Sequence of chain 12.A:
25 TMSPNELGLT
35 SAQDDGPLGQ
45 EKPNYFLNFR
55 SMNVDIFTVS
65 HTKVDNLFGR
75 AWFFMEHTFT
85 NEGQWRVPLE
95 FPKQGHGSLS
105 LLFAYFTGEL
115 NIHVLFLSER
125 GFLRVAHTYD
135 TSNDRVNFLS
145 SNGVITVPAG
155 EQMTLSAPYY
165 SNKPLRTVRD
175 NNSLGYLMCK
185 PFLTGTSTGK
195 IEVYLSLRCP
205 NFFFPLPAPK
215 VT

Sequence of chain 15.B:
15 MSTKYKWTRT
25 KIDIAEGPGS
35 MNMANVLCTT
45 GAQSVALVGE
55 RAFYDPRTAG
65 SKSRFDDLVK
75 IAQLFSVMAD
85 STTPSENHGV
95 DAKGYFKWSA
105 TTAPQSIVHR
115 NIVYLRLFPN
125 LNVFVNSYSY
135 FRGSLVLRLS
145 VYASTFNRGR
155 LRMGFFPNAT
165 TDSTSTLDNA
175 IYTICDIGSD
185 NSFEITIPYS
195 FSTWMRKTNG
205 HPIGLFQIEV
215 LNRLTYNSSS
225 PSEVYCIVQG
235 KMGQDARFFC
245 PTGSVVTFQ

A protein and the small-molecule ligand that binds it are described below.
Small molecule (SMILES): Nc1ncnc2c1ncn2[C@@H]1O[C@H](CO)[C@@H](O[P](=O)(O)OC[C@H]2O[C@@H](n3ccc(=O)[nH]c3=O)[C@H](O)[C@@H]2O[P](=O)(O)OC[C@H]2O[C@@H](n3ccc(=O)[nH]c3=O)[C@H](O)[C@@H]2O[P](=O)(O)OC[C@H]2O[C@@H](n3ccc(=O)[nH]c3=O)[C@H](O)[C@@H]2O[P](=O)(O)OC[C@H]2O[C@@H](n3ccc(=O)[nH]c3=O)[C@H](O)[C@@H]2O[P](=O)(O)OC[C@H]2O[C@@H](n3ccc(=O)[nH]c3=O)[C@H](O)[C@@H]2O)[C@H]1O

Binding-site contacts:
Ligand atom OP1 contacts residue THR17 of chain 15.B at 3.7 Å.
Ligand atom C2' contacts residue ARG55 of chain 12.B at 3.4 Å.
Ligand atom C1' contacts residue TRP21 of chain 15.B at 3.9 Å (hydrophobic).
Ligand atom C1' contacts residue ARG68 of chain 12.B at 3.8 Å.
Ligand atom C4' contacts residue TYR19 of chain 14.B at 3.8 Å (hydrophobic).
Ligand atom O2' contacts residue LEU41 of chain 12.B at 3.8 Å.
Ligand atom C2 contacts residue TRP21 of chain 15.B at 3.2 Å (hydrophobic).
Ligand atom N1 contacts residue TYR58 of chain 12.B at 3.5 Å.
Ligand atom OP2 contacts residue THR17 of chain 15.B at 3.5 Å.
Ligand atom O2' contacts residue THR44 of chain 12.B at 3.9 Å.
Ligand atom OP2 contacts residue ARG55 of chain 12.B at 2.9 Å (salt-bridge).
Ligand atom P contacts residue THR17 of chain 15.B at 3.9 Å.
Ligand atom O4' contacts residue ARG202 of chain 12.A at 3.9 Å.
Ligand atom C6 contacts residue TYR58 of chain 12.B at 3.8 Å (hydrophobic).
Ligand atom OP1 contacts residue MET15 of chain 15.B at 3.1 Å.
Ligand atom C2' contacts residue THR17 of chain 15.B at 3.7 Å.
Ligand atom N1 contacts residue ALA56 of chain 12.B at 3.2 Å (h-bond).
Ligand atom O4 contacts residue TRP21 of chain 15.B at 3.4 Å.
Ligand atom O2' contacts residue CYS203 of chain 12.A at 3.3 Å (h-bond).
Ligand atom O2' contacts residue ARG55 of chain 12.B at 3.1 Å (salt-bridge).
Ligand atom N3 contacts residue TRP21 of chain 15.B at 3.2 Å.
Ligand atom O3' contacts residue TYR19 of chain 14.B at 3.0 Å (h-bond).
Ligand atom C2 contacts residue ALA56 of chain 12.B at 3.8 Å (hydrophobic).
Ligand atom O4' contacts residue ARG68 of chain 12.B at 3.0 Å (salt-bridge).
Ligand atom N1 contacts residue TRP21 of chain 15.B at 3.8 Å.
Ligand atom N1 contacts residue ARG68 of chain 12.B at 3.9 Å.
Ligand atom O2' contacts residue THR17 of chain 15.B at 2.8 Å.
Ligand atom O2' contacts residue TYR19 of chain 14.B at 3.7 Å.
Ligand atom C2 contacts residue ARG55 of chain 12.B at 3.1 Å.
Ligand atom O2 contacts residue TRP21 of chain 15.B at 2.9 Å.
Ligand atom O2 contacts residue TYR58 of chain 12.B at 3.6 Å.
Ligand atom N6 contacts residue TYR58 of chain 12.B at 3.5 Å (h-bond).
Ligand atom C4 contacts residue TRP21 of chain 15.B at 3.7 Å (hydrophobic).
Ligand atom C5' contacts residue ARG202 of chain 12.A at 3.9 Å.
Ligand atom C2 contacts residue TYR58 of chain 12.B at 3.8 Å (hydrophobic).
Ligand atom P contacts residue TYR19 of chain 14.B at 4.0 Å.
Ligand atom OP2 contacts residue ARG202 of chain 12.A at 3.6 Å.
Ligand atom O2' contacts residue ARG55 of chain 12.B at 3.8 Å.
Ligand atom N3 contacts residue ARG55 of chain 12.B at 3.2 Å (salt-bridge).
Ligand atom OP1 contacts residue TYR19 of chain 14.B at 3.6 Å (h-bond).

Sequence of chain 14.B:
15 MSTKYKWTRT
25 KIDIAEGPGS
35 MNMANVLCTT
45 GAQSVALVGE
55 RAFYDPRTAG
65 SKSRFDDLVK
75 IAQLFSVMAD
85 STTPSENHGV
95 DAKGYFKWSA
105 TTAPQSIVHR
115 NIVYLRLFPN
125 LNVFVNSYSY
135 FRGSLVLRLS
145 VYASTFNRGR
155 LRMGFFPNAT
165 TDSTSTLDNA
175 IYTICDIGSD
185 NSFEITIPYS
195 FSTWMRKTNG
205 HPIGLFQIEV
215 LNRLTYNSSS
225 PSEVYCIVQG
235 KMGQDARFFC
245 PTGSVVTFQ

Sequence of chain 12.B:
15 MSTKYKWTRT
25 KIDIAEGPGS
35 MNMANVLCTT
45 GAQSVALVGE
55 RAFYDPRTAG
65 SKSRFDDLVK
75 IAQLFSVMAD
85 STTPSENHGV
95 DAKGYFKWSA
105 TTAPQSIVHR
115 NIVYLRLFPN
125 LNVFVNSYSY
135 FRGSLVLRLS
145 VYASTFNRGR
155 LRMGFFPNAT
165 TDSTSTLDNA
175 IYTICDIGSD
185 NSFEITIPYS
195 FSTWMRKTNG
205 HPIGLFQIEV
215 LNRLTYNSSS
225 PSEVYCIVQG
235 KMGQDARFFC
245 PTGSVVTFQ